A protein and the small-molecule ligand that binds it are described below.
Small molecule (SMILES): CC(=O)N[C@H]1[C@H](O[C@H]2[C@H](O)[C@@H](NC(C)=O)CO[C@@H]2CO)O[C@H](CO)[C@@H](O)[C@@H]1O

Binding-site contacts:
Ligand atom O5 contacts residue THR235 of chain 53.E at 4.4 Å.
Ligand atom C1 contacts residue ASN218 of chain 53.E at 1.4 Å.
Ligand atom O5 contacts residue ASN218 of chain 53.E at 2.3 Å (h-bond).
Ligand atom C8 contacts residue ASN218 of chain 53.E at 4.3 Å.
Ligand atom C4 contacts residue ASN218 of chain 53.E at 4.1 Å.
Ligand atom C5 contacts residue ASN218 of chain 53.E at 3.6 Å.
Ligand atom C7 contacts residue ASN218 of chain 53.E at 2.9 Å.
Ligand atom C1 contacts residue NAG1 of chain 53.J at 3.7 Å.
Ligand atom C2 contacts residue ASN218 of chain 53.E at 2.3 Å.
Ligand atom O7 contacts residue ASN218 of chain 53.E at 2.3 Å (h-bond).
Ligand atom O5 contacts residue NAG1 of chain 53.J at 4.1 Å.
Ligand atom N2 contacts residue ASN218 of chain 53.E at 2.9 Å (h-bond).
Ligand atom C3 contacts residue ASN218 of chain 53.E at 3.7 Å.
Ligand atom C5 contacts residue NAG1 of chain 53.J at 4.3 Å.

Sequence of chain 53.E:
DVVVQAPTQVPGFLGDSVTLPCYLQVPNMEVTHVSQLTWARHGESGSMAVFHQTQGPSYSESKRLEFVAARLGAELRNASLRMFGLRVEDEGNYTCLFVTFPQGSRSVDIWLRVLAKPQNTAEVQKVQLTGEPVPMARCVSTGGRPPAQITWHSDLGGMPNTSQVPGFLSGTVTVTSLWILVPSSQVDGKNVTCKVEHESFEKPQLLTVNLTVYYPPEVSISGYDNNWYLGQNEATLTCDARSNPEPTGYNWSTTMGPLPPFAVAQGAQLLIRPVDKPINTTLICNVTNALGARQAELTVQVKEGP